Binding-site contacts:
Ligand atom C7 contacts residue CYS90 of chain 1.A at 3.8 Å (hydrophobic).
Ligand atom C8 contacts residue ALA134 of chain 1.A at 4.3 Å (hydrophobic).
Ligand atom C4 contacts residue ASN87 of chain 1.A at 4.2 Å.
Ligand atom O6 contacts residue GLU86 of chain 1.A at 4.0 Å.
Ligand atom C7 contacts residue ASN87 of chain 1.A at 3.1 Å.
Ligand atom O7 contacts residue ASN64 of chain 1.A at 2.9 Å (h-bond).
Ligand atom C7 contacts residue ARG220 of chain 1.A at 3.7 Å.
Ligand atom O5 contacts residue ASN87 of chain 1.A at 2.3 Å (h-bond).
Ligand atom O5 contacts residue GLU86 of chain 1.A at 4.3 Å.
Ligand atom O7 contacts residue ASN87 of chain 1.A at 2.9 Å (h-bond).
Ligand atom C8 contacts residue ASN64 of chain 1.A at 3.0 Å.
Ligand atom C5 contacts residue ASN87 of chain 1.A at 3.6 Å.
Ligand atom C1 contacts residue GLU66 of chain 1.A at 4.3 Å.
Ligand atom C3 contacts residue ARG220 of chain 1.A at 4.0 Å.
Ligand atom C8 contacts residue PRO65 of chain 1.A at 4.2 Å (hydrophobic).
Ligand atom N2 contacts residue GLU66 of chain 1.A at 3.8 Å.
Ligand atom C8 contacts residue SER136 of chain 1.A at 4.2 Å.
Ligand atom C2 contacts residue ASN87 of chain 1.A at 2.5 Å.
Ligand atom C8 contacts residue ASN87 of chain 1.A at 4.3 Å.
Ligand atom N2 contacts residue ARG220 of chain 1.A at 3.7 Å.
Ligand atom N2 contacts residue ASN87 of chain 1.A at 2.9 Å (h-bond).
Ligand atom O7 contacts residue ARG220 of chain 1.A at 3.8 Å.
Ligand atom C8 contacts residue CYS135 of chain 1.A at 4.3 Å (hydrophobic).
Ligand atom C6 contacts residue GLU86 of chain 1.A at 3.9 Å.
Ligand atom C4 contacts residue ARG220 of chain 1.A at 4.4 Å.
Ligand atom O7 contacts residue CYS90 of chain 1.A at 3.4 Å.
Ligand atom C8 contacts residue ARG220 of chain 1.A at 4.2 Å.
Ligand atom C8 contacts residue CYS90 of chain 1.A at 3.7 Å (hydrophobic).
Ligand atom C1 contacts residue ASN87 of chain 1.A at 1.4 Å.
Ligand atom C7 contacts residue GLU66 of chain 1.A at 4.0 Å.
Ligand atom C8 contacts residue GLU66 of chain 1.A at 3.9 Å.
Ligand atom O3 contacts residue ARG220 of chain 1.A at 3.1 Å (salt-bridge).
Ligand atom C3 contacts residue ASN87 of chain 1.A at 3.8 Å.
Ligand atom C2 contacts residue ARG220 of chain 1.A at 3.9 Å.
Ligand atom C7 contacts residue ASN64 of chain 1.A at 3.5 Å.

A small-molecule ligand and the protein it binds are described below.
Small molecule (SMILES): CC(=O)N[C@H]1[C@H](O[C@H]2[C@H](O)[C@@H](NC(C)=O)CO[C@@H]2CO)O[C@H](CO)[C@@H](O[C@@H]2O[C@H](CO)[C@@H](O)[C@H](O)[C@@H]2O)[C@@H]1O

Sequence of chain 1.A:
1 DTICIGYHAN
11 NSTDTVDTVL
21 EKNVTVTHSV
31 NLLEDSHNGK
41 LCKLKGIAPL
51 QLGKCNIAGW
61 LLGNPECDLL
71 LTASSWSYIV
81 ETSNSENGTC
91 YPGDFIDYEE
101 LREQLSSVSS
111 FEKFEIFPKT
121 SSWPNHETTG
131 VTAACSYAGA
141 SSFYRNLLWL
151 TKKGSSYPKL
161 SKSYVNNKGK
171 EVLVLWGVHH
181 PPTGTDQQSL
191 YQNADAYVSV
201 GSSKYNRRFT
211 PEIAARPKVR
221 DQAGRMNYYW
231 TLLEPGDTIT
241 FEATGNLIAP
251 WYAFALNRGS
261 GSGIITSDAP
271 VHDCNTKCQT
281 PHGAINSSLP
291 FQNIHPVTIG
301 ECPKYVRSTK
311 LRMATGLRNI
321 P